A protein and the small-molecule ligand that binds it are described below.
Small molecule (SMILES): CC(=O)N[C@@H]1[C@@H](O)[C@H](O)[C@@H](CO)O[C@H]1O

Binding-site contacts:
Ligand atom C1 contacts residue VAL314 of chain 4.H at 4.4 Å (hydrophobic).
Ligand atom C6 contacts residue THR313 of chain 4.H at 4.5 Å.
Ligand atom C8 contacts residue ILE281 of chain 4.H at 4.5 Å (hydrophobic).
Ligand atom O5 contacts residue VAL314 of chain 4.H at 3.8 Å.
Ligand atom C5 contacts residue ASN315 of chain 4.H at 3.7 Å.
Ligand atom O5 contacts residue THR313 of chain 4.H at 4.3 Å.
Ligand atom C2 contacts residue ASN315 of chain 4.H at 2.5 Å.
Ligand atom N2 contacts residue ASN315 of chain 4.H at 2.8 Å (h-bond).
Ligand atom C7 contacts residue ASN315 of chain 4.H at 3.3 Å.
Ligand atom O7 contacts residue ASN315 of chain 4.H at 4.2 Å.
Ligand atom O5 contacts residue ASN315 of chain 4.H at 2.4 Å (h-bond).
Ligand atom C4 contacts residue ASN315 of chain 4.H at 4.3 Å.
Ligand atom C6 contacts residue ASN315 of chain 4.H at 4.5 Å.
Ligand atom C3 contacts residue ASN315 of chain 4.H at 3.8 Å.
Ligand atom C8 contacts residue ASN315 of chain 4.H at 3.5 Å.
Ligand atom C1 contacts residue ASN315 of chain 4.H at 1.4 Å.

Sequence of chain 4.H:
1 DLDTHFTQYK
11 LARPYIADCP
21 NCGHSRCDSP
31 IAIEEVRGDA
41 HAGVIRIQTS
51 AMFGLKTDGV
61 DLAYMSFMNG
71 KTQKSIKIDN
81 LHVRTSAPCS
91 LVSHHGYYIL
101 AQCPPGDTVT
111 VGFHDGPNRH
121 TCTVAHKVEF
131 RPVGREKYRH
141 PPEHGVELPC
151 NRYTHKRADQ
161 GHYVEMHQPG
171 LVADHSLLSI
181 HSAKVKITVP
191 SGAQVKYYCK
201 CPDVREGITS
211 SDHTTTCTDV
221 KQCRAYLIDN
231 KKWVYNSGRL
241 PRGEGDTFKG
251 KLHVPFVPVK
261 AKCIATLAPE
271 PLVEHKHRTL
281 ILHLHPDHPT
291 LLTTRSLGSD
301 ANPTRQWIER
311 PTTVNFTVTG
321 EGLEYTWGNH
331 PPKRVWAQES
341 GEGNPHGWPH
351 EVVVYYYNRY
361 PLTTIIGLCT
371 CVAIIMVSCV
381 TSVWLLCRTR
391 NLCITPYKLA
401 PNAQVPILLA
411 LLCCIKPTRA